Binding-site contacts:
Ligand atom C6 contacts residue ASN771 of chain 1.D at 3.2 Å.
Ligand atom O6 contacts residue ASN771 of chain 1.D at 2.8 Å (h-bond).
Ligand atom O6 contacts residue TRP768 of chain 1.D at 3.5 Å.
Ligand atom C5 contacts residue ASN771 of chain 1.D at 3.1 Å.
Ligand atom C6 contacts residue TRP768 of chain 1.D at 3.5 Å (hydrophobic).
Ligand atom O5 contacts residue ASN771 of chain 1.D at 2.5 Å (h-bond).
Ligand atom O7 contacts residue ASN771 of chain 1.D at 4.3 Å.
Ligand atom N2 contacts residue ASN771 of chain 1.D at 3.5 Å (h-bond).
Ligand atom C2 contacts residue ASN771 of chain 1.D at 2.5 Å.
Ligand atom C4 contacts residue ASN771 of chain 1.D at 3.4 Å.
Ligand atom O6 contacts residue PRO767 of chain 1.D at 3.3 Å (h-bond).
Ligand atom C7 contacts residue ASN771 of chain 1.D at 4.0 Å.
Ligand atom C1 contacts residue ASN771 of chain 1.D at 1.4 Å.
Ligand atom C3 contacts residue ASN771 of chain 1.D at 3.5 Å.

Sequence of chain 1.D:
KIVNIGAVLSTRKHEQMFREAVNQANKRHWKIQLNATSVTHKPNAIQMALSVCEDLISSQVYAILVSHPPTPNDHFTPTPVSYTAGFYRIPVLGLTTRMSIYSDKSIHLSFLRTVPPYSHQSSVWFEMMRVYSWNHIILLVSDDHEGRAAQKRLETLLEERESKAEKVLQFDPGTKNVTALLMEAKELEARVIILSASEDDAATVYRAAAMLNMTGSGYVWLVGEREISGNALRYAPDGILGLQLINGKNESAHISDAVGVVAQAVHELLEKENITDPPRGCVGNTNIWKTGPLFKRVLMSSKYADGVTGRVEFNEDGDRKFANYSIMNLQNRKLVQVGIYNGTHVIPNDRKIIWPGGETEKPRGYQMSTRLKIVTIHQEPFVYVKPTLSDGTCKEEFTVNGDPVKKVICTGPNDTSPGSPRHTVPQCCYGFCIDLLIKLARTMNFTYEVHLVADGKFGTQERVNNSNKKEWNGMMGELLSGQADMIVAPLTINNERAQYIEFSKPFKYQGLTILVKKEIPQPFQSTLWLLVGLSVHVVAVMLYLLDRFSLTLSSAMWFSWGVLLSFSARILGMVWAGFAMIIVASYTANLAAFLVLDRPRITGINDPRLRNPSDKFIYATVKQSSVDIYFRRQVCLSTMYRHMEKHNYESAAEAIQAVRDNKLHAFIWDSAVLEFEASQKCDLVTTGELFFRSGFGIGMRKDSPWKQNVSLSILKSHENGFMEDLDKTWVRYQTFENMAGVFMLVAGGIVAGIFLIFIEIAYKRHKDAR

A protein and the small-molecule ligand that binds it are described below.
Small molecule (SMILES): CC(=O)N[C@@H]1[C@@H](O)[C@H](O)[C@@H](CO)O[C@H]1O